Sequence of chain 1.A:
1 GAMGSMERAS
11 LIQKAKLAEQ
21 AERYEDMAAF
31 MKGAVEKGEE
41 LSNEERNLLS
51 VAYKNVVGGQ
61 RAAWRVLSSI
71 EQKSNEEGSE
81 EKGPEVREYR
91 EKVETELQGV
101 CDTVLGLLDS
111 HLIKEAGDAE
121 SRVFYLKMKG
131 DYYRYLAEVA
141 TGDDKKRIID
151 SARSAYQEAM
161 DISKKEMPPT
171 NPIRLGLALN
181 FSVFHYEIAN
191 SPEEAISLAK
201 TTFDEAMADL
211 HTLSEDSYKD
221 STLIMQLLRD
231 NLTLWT

The protein below binds the small molecule below.
Small molecule (SMILES): C[C@H](N)C(=O)N[C@@H](CCCN=C(N)N)C(=O)N[C@@H](CCCN=C(N)N)C(=O)N[C@@H](CCCCN)C(=O)N[C@@H](COP(=O)(O)O)C(=O)N[C@@H](CS)C(=O)N[C@@H](CCC(N)=O)C(=O)N[C@@H](C)C(N)=O

Binding-site contacts:
Ligand atom CA contacts residue ASN180 of chain 1.A at 3.5 Å.
Ligand atom C contacts residue LEU179 of chain 1.A at 3.5 Å (hydrophobic).
Ligand atom CB contacts residue ASN231 of chain 1.A at 3.7 Å.
Ligand atom NH2 contacts residue ARG65 of chain 1.A at 3.4 Å (salt-bridge).
Ligand atom SG contacts residue OQ31 of chain 1.F at 2.0 Å (h-bond).
Ligand atom CA contacts residue ASN231 of chain 1.A at 3.5 Å.
Ligand atom O contacts residue VAL183 of chain 1.A at 3.3 Å.
Ligand atom O1P contacts residue ARG61 of chain 1.A at 2.8 Å (salt-bridge).
Ligand atom NH2 contacts residue VAL183 of chain 1.A at 3.6 Å.
Ligand atom N contacts residue ASN231 of chain 1.A at 2.8 Å (h-bond).
Ligand atom O contacts residue ASN231 of chain 1.A at 2.9 Å (h-bond).
Ligand atom CA contacts residue ASN180 of chain 1.A at 3.7 Å.
Ligand atom NH2 contacts residue GLU187 of chain 1.A at 2.9 Å (salt-bridge).
Ligand atom CB contacts residue ASN180 of chain 1.A at 3.3 Å.
Ligand atom O2P contacts residue ARG134 of chain 1.A at 2.9 Å (salt-bridge).
Ligand atom NH1 contacts residue ARG65 of chain 1.A at 3.6 Å.
Ligand atom N contacts residue ASN180 of chain 1.A at 2.8 Å (h-bond).
Ligand atom N contacts residue LEU179 of chain 1.A at 3.6 Å.
Ligand atom O2P contacts residue TYR135 of chain 1.A at 2.6 Å (h-bond).
Ligand atom CB contacts residue ASN231 of chain 1.A at 3.5 Å.
Ligand atom O contacts residue LYS54 of chain 1.A at 3.0 Å (salt-bridge).
Ligand atom O3P contacts residue ARG134 of chain 1.A at 2.8 Å (salt-bridge).
Ligand atom NZ contacts residue ASP230 of chain 1.A at 2.8 Å (salt-bridge).
Ligand atom CA contacts residue ASN231 of chain 1.A at 3.7 Å.
Ligand atom CD contacts residue GLU187 of chain 1.A at 3.5 Å.
Ligand atom O3P contacts residue ARG61 of chain 1.A at 2.9 Å (salt-bridge).
Ligand atom CB contacts residue OQ31 of chain 1.F at 3.0 Å.
Ligand atom CZ contacts residue GLU187 of chain 1.A at 3.5 Å.
Ligand atom CB contacts residue ASN180 of chain 1.A at 3.4 Å.
Ligand atom CZ contacts residue ARG65 of chain 1.A at 3.5 Å.
Ligand atom O contacts residue OQ31 of chain 1.F at 3.5 Å.
Ligand atom CA contacts residue OQ31 of chain 1.F at 3.5 Å.
Ligand atom OE1 contacts residue LYS54 of chain 1.A at 3.3 Å.
Ligand atom C contacts residue ASN231 of chain 1.A at 3.6 Å.
Ligand atom C contacts residue ASN180 of chain 1.A at 3.6 Å.
Ligand atom NE contacts residue ARG65 of chain 1.A at 3.6 Å (salt-bridge).
Ligand atom NE contacts residue GLU187 of chain 1.A at 2.9 Å (salt-bridge).
Ligand atom P contacts residue ARG61 of chain 1.A at 3.7 Å.
Ligand atom O contacts residue LEU234 of chain 1.A at 3.6 Å.
Ligand atom NH2 contacts residue ARG61 of chain 1.A at 3.6 Å (salt-bridge).